Sequence of chain 1.A:
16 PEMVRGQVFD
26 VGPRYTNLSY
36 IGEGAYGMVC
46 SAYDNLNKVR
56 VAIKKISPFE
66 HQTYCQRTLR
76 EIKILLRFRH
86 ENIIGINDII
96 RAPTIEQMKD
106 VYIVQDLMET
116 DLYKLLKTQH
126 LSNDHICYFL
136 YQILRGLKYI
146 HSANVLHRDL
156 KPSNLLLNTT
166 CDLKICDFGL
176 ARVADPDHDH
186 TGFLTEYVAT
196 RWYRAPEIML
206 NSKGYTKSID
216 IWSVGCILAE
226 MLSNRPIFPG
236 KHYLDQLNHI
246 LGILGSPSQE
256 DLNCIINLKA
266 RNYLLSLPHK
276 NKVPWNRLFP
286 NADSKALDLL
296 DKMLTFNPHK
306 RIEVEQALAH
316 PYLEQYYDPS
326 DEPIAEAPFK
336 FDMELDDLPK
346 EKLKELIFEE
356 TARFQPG

A protein and the small-molecule ligand that binds it are described below.
Small molecule (SMILES): O=C(Nc1ccc2n[nH]c(-c3ccncc3)c2c1)[C@@H]1CCN(CC(=O)N2CCN(c3ccc(-c4ncccn4)cc3)CC2)C1

Binding-site contacts:
Ligand atom C24 contacts residue ASP111 of chain 1.A at 3.6 Å.
Ligand atom N6 contacts residue THR115 of chain 1.A at 3.5 Å.
Ligand atom C17 contacts residue TYR69 of chain 1.A at 3.5 Å (hydrophobic).
Ligand atom C4 contacts residue GLY174 of chain 1.A at 3.6 Å.
Ligand atom C24 contacts residue LEU161 of chain 1.A at 3.6 Å (hydrophobic).
Ligand atom O contacts residue LYS59 of chain 1.A at 3.0 Å.
Ligand atom C6 contacts residue THR73 of chain 1.A at 3.6 Å.
Ligand atom N6 contacts residue LYS119 of chain 1.A at 2.9 Å (salt-bridge).
Ligand atom C1 contacts residue TYR41 of chain 1.A at 3.4 Å (hydrophobic).
Ligand atom C15 contacts residue ALA40 of chain 1.A at 3.5 Å (hydrophobic).
Ligand atom N3 contacts residue TYR69 of chain 1.A at 3.4 Å.
Ligand atom C16 contacts residue TYR69 of chain 1.A at 3.5 Å (hydrophobic).
Ligand atom C18 contacts residue ASP172 of chain 1.A at 3.5 Å.
Ligand atom C32 contacts residue MET113 of chain 1.A at 3.3 Å (hydrophobic).
Ligand atom N8 contacts residue ALA57 of chain 1.A at 3.5 Å.
Ligand atom N1 contacts residue GLU76 of chain 1.A at 3.6 Å.
Ligand atom C17 contacts residue ALA40 of chain 1.A at 3.4 Å (hydrophobic).
Ligand atom N7 contacts residue MET113 of chain 1.A at 2.9 Å (h-bond).
Ligand atom C15 contacts residue TYR69 of chain 1.A at 3.3 Å (hydrophobic).
Ligand atom O1 contacts residue GLN110 of chain 1.A at 3.5 Å (h-bond).
Ligand atom C12 contacts residue TYR69 of chain 1.A at 3.5 Å (hydrophobic).
Ligand atom C22 contacts residue GLN110 of chain 1.A at 3.3 Å.
Ligand atom N8 contacts residue MET113 of chain 1.A at 3.3 Å (h-bond).
Ligand atom C3 contacts residue GLU76 of chain 1.A at 3.5 Å.
Ligand atom C2 contacts residue GLU76 of chain 1.A at 3.6 Å.
Ligand atom C30 contacts residue LYS119 of chain 1.A at 3.5 Å.
Ligand atom C14 contacts residue TYR69 of chain 1.A at 3.6 Å (hydrophobic).
Ligand atom N3 contacts residue ALA40 of chain 1.A at 3.2 Å (h-bond).
Ligand atom N2 contacts residue ARG72 of chain 1.A at 3.5 Å.
Ligand atom C10 contacts residue TYR41 of chain 1.A at 3.6 Å (hydrophobic).
Ligand atom C31 contacts residue GLU114 of chain 1.A at 3.4 Å.
Ligand atom C2 contacts residue ASP172 of chain 1.A at 3.4 Å.
Ligand atom N4 contacts residue TYR69 of chain 1.A at 3.5 Å.
Ligand atom N8 contacts residue ASP111 of chain 1.A at 2.8 Å (salt-bridge).
Ligand atom N contacts residue LYS59 of chain 1.A at 3.1 Å (salt-bridge).
Ligand atom N4 contacts residue ALA40 of chain 1.A at 3.1 Å (h-bond).
Ligand atom O1 contacts residue LYS59 of chain 1.A at 3.0 Å (salt-bridge).
Ligand atom C11 contacts residue ALA40 of chain 1.A at 3.6 Å (hydrophobic).
Ligand atom C16 contacts residue ALA40 of chain 1.A at 3.6 Å (hydrophobic).
Ligand atom C14 contacts residue ALA40 of chain 1.A at 3.0 Å (hydrophobic).